Sequence of chain 1.A:
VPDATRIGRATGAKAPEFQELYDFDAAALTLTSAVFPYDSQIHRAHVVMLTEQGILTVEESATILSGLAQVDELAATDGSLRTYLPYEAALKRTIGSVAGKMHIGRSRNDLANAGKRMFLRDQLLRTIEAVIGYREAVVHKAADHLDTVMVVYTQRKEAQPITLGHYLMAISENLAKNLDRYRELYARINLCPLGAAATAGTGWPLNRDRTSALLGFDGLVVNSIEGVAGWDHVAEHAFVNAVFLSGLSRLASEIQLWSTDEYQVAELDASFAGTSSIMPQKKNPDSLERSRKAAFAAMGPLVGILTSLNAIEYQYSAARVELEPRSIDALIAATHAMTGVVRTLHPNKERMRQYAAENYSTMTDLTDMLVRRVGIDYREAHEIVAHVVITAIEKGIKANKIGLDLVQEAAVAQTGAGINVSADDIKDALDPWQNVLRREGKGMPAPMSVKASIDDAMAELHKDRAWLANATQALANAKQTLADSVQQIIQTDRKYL

The protein below binds the small molecule below.
Small molecule (SMILES): O=C(O)C[C@H](NCCN[C@@H](CC(=O)O)C(=O)O)C(=O)O

Binding-site contacts:
Ligand atom O17 contacts residue THR158 of chain 3.A at 2.7 Å (h-bond).
Ligand atom O14 contacts residue SER111 of chain 4.A at 2.5 Å (h-bond).
Ligand atom O14 contacts residue SER280 of chain 1.A at 3.5 Å (h-bond).
Ligand atom N06 contacts residue ARG112 of chain 4.A at 3.2 Å (salt-bridge).
Ligand atom O16 contacts residue LYS286 of chain 1.A at 2.8 Å (salt-bridge).
Ligand atom C12 contacts residue SER281 of chain 1.A at 3.4 Å.
Ligand atom C02 contacts residue TYR26 of chain 1.A at 3.3 Å (hydrophobic).
Ligand atom O01 contacts residue ARG294 of chain 1.A at 2.5 Å (salt-bridge).
Ligand atom C12 contacts residue SER280 of chain 1.A at 3.0 Å.
Ligand atom C07 contacts residue TYR320 of chain 4.A at 3.4 Å (hydrophobic).
Ligand atom C08 contacts residue GLN159 of chain 3.A at 2.8 Å.
Ligand atom N09 contacts residue ASN113 of chain 4.A at 3.0 Å (h-bond).
Ligand atom C11 contacts residue ASN113 of chain 4.A at 3.5 Å.
Ligand atom C15 contacts residue LYS286 of chain 1.A at 3.6 Å.
Ligand atom C10 contacts residue SER280 of chain 1.A at 3.4 Å.
Ligand atom O17 contacts residue ASN113 of chain 4.A at 2.9 Å (h-bond).
Ligand atom O16 contacts residue THR158 of chain 3.A at 3.5 Å (h-bond).
Ligand atom O14 contacts residue SER281 of chain 1.A at 2.7 Å (h-bond).
Ligand atom O03 contacts residue TYR26 of chain 1.A at 2.6 Å (h-bond).
Ligand atom C15 contacts residue THR158 of chain 3.A at 3.4 Å.
Ligand atom O13 contacts residue SER280 of chain 1.A at 3.4 Å (h-bond).
Ligand atom C04 contacts residue ASP290 of chain 1.A at 3.6 Å.
Ligand atom O16 contacts residue MET283 of chain 1.A at 3.4 Å.
Ligand atom O01 contacts residue TYR26 of chain 1.A at 3.6 Å (h-bond).
Ligand atom O14 contacts residue ILE282 of chain 1.A at 3.3 Å.
Ligand atom C11 contacts residue SER280 of chain 1.A at 3.0 Å.
Ligand atom C07 contacts residue GLN159 of chain 3.A at 3.2 Å.
Ligand atom C12 contacts residue SER111 of chain 4.A at 3.3 Å.
Ligand atom O13 contacts residue ARG112 of chain 4.A at 2.9 Å (salt-bridge).
Ligand atom C02 contacts residue ARG294 of chain 1.A at 3.5 Å.
Ligand atom C18 contacts residue ARG112 of chain 4.A at 3.6 Å.
Ligand atom O14 contacts residue ARG112 of chain 4.A at 2.9 Å (salt-bridge).
Ligand atom O17 contacts residue MET283 of chain 1.A at 3.5 Å.
Ligand atom O16 contacts residue ASN288 of chain 1.A at 2.9 Å (h-bond).
Ligand atom O16 contacts residue SER280 of chain 1.A at 3.5 Å.
Ligand atom C08 contacts residue TYR320 of chain 4.A at 3.6 Å (hydrophobic).
Ligand atom C11 contacts residue SER111 of chain 4.A at 3.3 Å.
Ligand atom O19 contacts residue ARG112 of chain 4.A at 3.3 Å.
Ligand atom O13 contacts residue SER281 of chain 1.A at 2.9 Å (h-bond).
Ligand atom C15 contacts residue MET283 of chain 1.A at 3.4 Å (hydrophobic).

Sequence of chain 3.A:
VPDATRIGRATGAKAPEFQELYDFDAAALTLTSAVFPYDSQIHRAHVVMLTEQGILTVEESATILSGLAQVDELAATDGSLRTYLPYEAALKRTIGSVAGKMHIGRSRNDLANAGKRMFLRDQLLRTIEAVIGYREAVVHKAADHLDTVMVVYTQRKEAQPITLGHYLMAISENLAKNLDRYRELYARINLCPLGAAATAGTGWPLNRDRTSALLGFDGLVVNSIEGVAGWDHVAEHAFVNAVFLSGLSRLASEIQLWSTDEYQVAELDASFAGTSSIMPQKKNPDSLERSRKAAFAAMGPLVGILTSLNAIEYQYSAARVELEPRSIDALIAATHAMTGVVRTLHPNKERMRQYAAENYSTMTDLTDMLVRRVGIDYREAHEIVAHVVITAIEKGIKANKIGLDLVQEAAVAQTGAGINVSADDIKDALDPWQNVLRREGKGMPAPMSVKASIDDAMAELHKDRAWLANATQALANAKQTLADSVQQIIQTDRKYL

Sequence of chain 4.A:
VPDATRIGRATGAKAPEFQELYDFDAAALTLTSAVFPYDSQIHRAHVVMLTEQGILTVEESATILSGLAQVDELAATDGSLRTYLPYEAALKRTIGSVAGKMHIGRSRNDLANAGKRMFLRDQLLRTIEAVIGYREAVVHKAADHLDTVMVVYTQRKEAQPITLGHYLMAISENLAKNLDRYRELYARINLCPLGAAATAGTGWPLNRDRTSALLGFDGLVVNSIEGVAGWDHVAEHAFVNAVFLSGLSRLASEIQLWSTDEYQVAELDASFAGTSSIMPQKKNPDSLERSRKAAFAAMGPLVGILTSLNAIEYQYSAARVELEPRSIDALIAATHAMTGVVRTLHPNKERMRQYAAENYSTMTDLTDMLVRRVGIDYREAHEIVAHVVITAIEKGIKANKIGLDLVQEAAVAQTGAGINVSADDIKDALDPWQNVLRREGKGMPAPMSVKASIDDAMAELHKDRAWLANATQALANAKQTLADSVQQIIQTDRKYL